Sequence of chain 1.B:
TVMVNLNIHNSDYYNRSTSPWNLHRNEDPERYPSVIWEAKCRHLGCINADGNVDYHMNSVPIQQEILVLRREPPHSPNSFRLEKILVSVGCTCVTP

Binding-site contacts:
Ligand atom CL6 contacts residue SER113 of chain 1.A at 3.1 Å.
Ligand atom C29 contacts residue GLN89 of chain 1.B at 3.3 Å.
Ligand atom C17 contacts residue LEU92 of chain 1.B at 3.7 Å (hydrophobic).
Ligand atom C23 contacts residue TRP62 of chain 1.A at 3.7 Å (hydrophobic).
Ligand atom C8 contacts residue GLN89 of chain 1.B at 3.3 Å.
Ligand atom CL6 contacts residue TRP62 of chain 1.A at 3.1 Å.
Ligand atom C2 contacts residue GLN89 of chain 1.B at 3.6 Å.
Ligand atom N15 contacts residue GLN89 of chain 1.B at 2.9 Å (h-bond).
Ligand atom C17 contacts residue LYS109 of chain 1.B at 3.6 Å.
Ligand atom C18 contacts residue LYS109 of chain 1.B at 3.6 Å.
Ligand atom C12 contacts residue GLU90 of chain 1.B at 3.5 Å.
Ligand atom C33 contacts residue TRP62 of chain 1.A at 3.5 Å (hydrophobic).
Ligand atom C13 contacts residue GLU90 of chain 1.B at 3.5 Å.
Ligand atom N5 contacts residue GLN89 of chain 1.B at 3.5 Å (h-bond).
Ligand atom N5 contacts residue TRP62 of chain 1.A at 2.7 Å (h-bond).
Ligand atom C1 contacts residue GLN89 of chain 1.B at 3.7 Å.
Ligand atom N30 contacts residue TRP62 of chain 1.A at 3.3 Å.
Ligand atom C1 contacts residue TRP62 of chain 1.A at 3.3 Å (hydrophobic).
Ligand atom N25 contacts residue TRP62 of chain 1.A at 3.7 Å.
Ligand atom N22 contacts residue GLU90 of chain 1.B at 2.9 Å (salt-bridge).
Ligand atom C17 contacts residue ILE91 of chain 1.B at 3.6 Å (hydrophobic).
Ligand atom CL7 contacts residue VAL112 of chain 1.A at 3.7 Å.
Ligand atom CL6 contacts residue VAL112 of chain 1.A at 3.7 Å.
Ligand atom C3 contacts residue GLU90 of chain 1.B at 3.2 Å.
Ligand atom CL6 contacts residue VAL114 of chain 1.A at 3.8 Å.
Ligand atom C3 contacts residue GLN89 of chain 1.B at 3.6 Å.
Ligand atom C4 contacts residue GLN89 of chain 1.B at 3.3 Å.
Ligand atom O9 contacts residue ILE61 of chain 1.A at 3.6 Å.
Ligand atom O9 contacts residue TRP62 of chain 1.A at 2.7 Å (h-bond).
Ligand atom C28 contacts residue GLN89 of chain 1.B at 3.6 Å.
Ligand atom C31 contacts residue TRP62 of chain 1.A at 3.5 Å (hydrophobic).
Ligand atom N25 contacts residue GLN89 of chain 1.B at 3.1 Å (h-bond).
Ligand atom C21 contacts residue PRO58 of chain 1.A at 3.5 Å (hydrophobic).
Ligand atom N5 contacts residue ILE61 of chain 1.A at 3.4 Å.
Ligand atom C26 contacts residue TRP62 of chain 1.A at 3.4 Å (hydrophobic).
Ligand atom N27 contacts residue TRP62 of chain 1.A at 3.4 Å.
Ligand atom CL7 contacts residue ILE91 of chain 1.B at 3.6 Å.
Ligand atom C32 contacts residue TRP62 of chain 1.A at 3.6 Å (hydrophobic).
Ligand atom N22 contacts residue GLN89 of chain 1.B at 3.2 Å (h-bond).
Ligand atom O9 contacts residue GLN89 of chain 1.B at 3.7 Å.

A protein and the small-molecule ligand that binds it are described below.
Small molecule (SMILES): C[C@H](NC(=O)[C@H](CCc1ccccc1)NC(=O)c1cc(Cl)c(Cl)[nH]1)c1cn2cccnc2n1

Sequence of chain 1.A:
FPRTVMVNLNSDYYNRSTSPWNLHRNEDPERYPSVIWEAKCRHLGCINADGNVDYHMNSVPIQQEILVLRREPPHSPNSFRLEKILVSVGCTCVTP